This protein binds this small molecule.
Small molecule (SMILES): CC[C@H](C)[C@H](NC(=O)[C@@H](N)CC(=O)O)C(=O)N[C@@H](CC(N)=O)C(=O)N[C@@H](Cc1ccccc1)C(=O)N[C@@H](CO)C(=O)N[C@@H](CO)C(=O)N[C@H](C=O)CC(C)C

Sequence of chain 4.T:
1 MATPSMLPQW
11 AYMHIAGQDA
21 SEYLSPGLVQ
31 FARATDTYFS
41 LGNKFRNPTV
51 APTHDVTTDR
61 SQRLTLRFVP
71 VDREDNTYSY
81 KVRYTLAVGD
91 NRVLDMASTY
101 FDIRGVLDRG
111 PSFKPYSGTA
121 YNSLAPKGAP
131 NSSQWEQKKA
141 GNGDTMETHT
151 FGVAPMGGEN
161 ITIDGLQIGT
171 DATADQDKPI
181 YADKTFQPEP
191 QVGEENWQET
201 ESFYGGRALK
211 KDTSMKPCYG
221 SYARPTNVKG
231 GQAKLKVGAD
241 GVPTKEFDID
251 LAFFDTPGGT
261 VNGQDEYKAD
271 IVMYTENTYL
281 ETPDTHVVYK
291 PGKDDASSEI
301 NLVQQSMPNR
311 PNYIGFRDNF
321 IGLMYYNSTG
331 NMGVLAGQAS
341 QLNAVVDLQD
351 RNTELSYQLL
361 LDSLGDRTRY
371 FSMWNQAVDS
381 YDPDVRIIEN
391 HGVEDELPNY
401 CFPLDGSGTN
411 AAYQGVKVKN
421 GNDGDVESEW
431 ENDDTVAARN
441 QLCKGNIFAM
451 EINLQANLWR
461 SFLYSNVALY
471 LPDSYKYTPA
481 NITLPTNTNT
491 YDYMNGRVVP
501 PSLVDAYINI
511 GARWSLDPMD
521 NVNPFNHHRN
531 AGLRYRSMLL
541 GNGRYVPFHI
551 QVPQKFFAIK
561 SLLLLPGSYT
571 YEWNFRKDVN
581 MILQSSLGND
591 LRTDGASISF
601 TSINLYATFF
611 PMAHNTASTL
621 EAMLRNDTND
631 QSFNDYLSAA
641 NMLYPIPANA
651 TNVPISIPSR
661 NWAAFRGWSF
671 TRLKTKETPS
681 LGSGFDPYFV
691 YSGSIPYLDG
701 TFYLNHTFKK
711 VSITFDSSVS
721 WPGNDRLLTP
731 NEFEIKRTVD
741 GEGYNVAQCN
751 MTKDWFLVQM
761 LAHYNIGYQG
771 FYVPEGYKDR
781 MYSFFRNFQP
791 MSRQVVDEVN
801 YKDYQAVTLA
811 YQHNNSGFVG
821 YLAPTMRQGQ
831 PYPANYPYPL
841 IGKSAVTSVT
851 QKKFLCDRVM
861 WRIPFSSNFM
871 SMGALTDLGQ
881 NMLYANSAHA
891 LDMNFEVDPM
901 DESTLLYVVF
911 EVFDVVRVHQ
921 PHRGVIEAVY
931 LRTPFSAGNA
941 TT

Binding-site contacts:
Ligand atom C contacts residue GLY42 of chain 4.U at 3.5 Å.
Ligand atom N contacts residue ARG46 of chain 4.U at 3.5 Å (salt-bridge).
Ligand atom CA contacts residue GLY42 of chain 4.U at 3.6 Å.
Ligand atom CE1 contacts residue ASN634 of chain 4.T at 3.4 Å.
Ligand atom OD2 contacts residue PRO864 of chain 4.T at 3.7 Å.
Ligand atom O contacts residue ASN47 of chain 4.U at 3.3 Å (h-bond).
Ligand atom CB contacts residue PHE45 of chain 4.U at 3.3 Å (hydrophobic).
Ligand atom CB contacts residue GLY42 of chain 4.U at 3.5 Å.
Ligand atom CA contacts residue TYR636 of chain 4.T at 3.7 Å (hydrophobic).
Ligand atom CZ contacts residue PHE633 of chain 4.T at 3.7 Å (hydrophobic).
Ligand atom O contacts residue GLU911 of chain 4.T at 3.1 Å (salt-bridge).
Ligand atom CA contacts residue PHE45 of chain 4.U at 3.6 Å (hydrophobic).
Ligand atom N contacts residue SER871 of chain 4.T at 3.5 Å (h-bond).
Ligand atom CB contacts residue GLY42 of chain 4.U at 3.7 Å.
Ligand atom CD1 contacts residue LEU637 of chain 4.T at 3.7 Å (hydrophobic).
Ligand atom CG1 contacts residue GLU911 of chain 4.T at 3.7 Å.
Ligand atom CA contacts residue GLU911 of chain 4.T at 3.8 Å.
Ligand atom N contacts residue PHE45 of chain 4.U at 3.4 Å (h-bond).
Ligand atom O contacts residue TYR636 of chain 4.T at 3.1 Å (h-bond).
Ligand atom O contacts residue ARG666 of chain 4.T at 3.1 Å (salt-bridge).
Ligand atom CZ contacts residue ASN634 of chain 4.T at 3.8 Å.
Ligand atom O contacts residue ARG46 of chain 4.U at 3.5 Å (salt-bridge).
Ligand atom OD1 contacts residue ARG862 of chain 4.T at 3.1 Å.
Ligand atom C contacts residue GLU911 of chain 4.T at 3.3 Å.
Ligand atom CA contacts residue ASN47 of chain 4.U at 3.8 Å.
Ligand atom N contacts residue GLY42 of chain 4.U at 3.2 Å (h-bond).
Ligand atom CD1 contacts residue SER21 of chain 4.U at 3.6 Å.
Ligand atom OD1 contacts residue ALA874 of chain 4.T at 3.7 Å.
Ligand atom CD1 contacts residue ALA20 of chain 4.U at 3.7 Å (hydrophobic).
Ligand atom O contacts residue GLY42 of chain 4.U at 2.9 Å (h-bond).
Ligand atom CD1 contacts residue ARG33 of chain 4.U at 3.8 Å.
Ligand atom CD1 contacts residue ASN634 of chain 4.T at 3.6 Å.
Ligand atom O contacts residue TYR636 of chain 4.T at 3.5 Å (h-bond).
Ligand atom CG2 contacts residue TYR636 of chain 4.T at 3.4 Å (hydrophobic).
Ligand atom N contacts residue ASN47 of chain 4.U at 3.8 Å.
Ligand atom CG2 contacts residue LEU637 of chain 4.T at 3.8 Å (hydrophobic).
Ligand atom ND2 contacts residue ARG666 of chain 4.T at 3.4 Å (salt-bridge).
Ligand atom OD1 contacts residue ALA762 of chain 4.T at 3.5 Å.
Ligand atom N contacts residue TYR636 of chain 4.T at 3.8 Å.
Ligand atom OD2 contacts residue SER871 of chain 4.T at 3.2 Å (h-bond).

Sequence of chain 4.U:
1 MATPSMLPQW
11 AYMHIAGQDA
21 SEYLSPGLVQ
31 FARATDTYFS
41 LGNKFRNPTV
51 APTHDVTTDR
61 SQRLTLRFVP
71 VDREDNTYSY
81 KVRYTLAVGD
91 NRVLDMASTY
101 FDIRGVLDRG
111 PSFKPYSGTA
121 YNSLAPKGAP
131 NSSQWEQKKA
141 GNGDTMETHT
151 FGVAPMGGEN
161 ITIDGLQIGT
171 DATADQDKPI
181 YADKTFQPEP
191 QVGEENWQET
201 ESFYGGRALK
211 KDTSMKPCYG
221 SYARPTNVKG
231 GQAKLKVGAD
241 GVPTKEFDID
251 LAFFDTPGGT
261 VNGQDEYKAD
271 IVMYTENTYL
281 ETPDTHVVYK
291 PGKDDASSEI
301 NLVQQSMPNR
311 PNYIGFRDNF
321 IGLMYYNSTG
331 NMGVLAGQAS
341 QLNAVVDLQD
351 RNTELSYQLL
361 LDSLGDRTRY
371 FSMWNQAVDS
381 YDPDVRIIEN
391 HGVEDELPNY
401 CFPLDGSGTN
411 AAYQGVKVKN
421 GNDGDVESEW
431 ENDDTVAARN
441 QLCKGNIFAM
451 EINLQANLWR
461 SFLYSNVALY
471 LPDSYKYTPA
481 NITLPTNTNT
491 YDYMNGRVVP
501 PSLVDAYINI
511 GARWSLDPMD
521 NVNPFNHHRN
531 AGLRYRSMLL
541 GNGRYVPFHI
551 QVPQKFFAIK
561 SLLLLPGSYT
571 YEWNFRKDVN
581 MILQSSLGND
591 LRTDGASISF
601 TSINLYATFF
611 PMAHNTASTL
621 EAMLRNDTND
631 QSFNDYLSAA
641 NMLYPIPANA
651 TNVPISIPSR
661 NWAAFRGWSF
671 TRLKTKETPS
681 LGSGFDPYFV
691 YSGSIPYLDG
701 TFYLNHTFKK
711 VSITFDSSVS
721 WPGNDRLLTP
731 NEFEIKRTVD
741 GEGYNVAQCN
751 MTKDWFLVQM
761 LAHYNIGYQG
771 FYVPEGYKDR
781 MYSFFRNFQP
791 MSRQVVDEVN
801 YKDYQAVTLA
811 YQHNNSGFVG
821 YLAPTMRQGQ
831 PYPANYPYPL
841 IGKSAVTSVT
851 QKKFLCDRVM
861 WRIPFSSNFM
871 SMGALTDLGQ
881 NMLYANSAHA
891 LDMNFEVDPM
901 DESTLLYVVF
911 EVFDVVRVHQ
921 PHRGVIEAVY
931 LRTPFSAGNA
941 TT